Sequence of chain 2.A:
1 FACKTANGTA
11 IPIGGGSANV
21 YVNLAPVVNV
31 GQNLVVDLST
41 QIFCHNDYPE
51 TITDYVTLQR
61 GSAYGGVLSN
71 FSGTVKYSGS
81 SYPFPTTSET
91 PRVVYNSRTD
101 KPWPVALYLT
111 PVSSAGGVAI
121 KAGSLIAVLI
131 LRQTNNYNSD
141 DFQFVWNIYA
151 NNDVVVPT

This protein binds this small molecule.
Small molecule (SMILES): CC(=O)N[C@@H]1[C@@H](O)[C@H](O[C@@H]2O[C@H](CO)[C@@H](O[C@@H]3O[C@H](CO[C@H]4O[C@H](CO)[C@@H](O)[C@H](O)[C@@H]4O)[C@@H](O)[C@H](O[C@H]4O[C@H](CO)[C@@H](O)[C@H](O)[C@@H]4O)[C@@H]3O)[C@H](O)[C@H]2NC(C)=O)[C@@H](CO)O[C@H]1O

Binding-site contacts:
Ligand atom C3 contacts residue ASN135 of chain 2.A at 3.8 Å.
Ligand atom C5 contacts residue TYR137 of chain 2.A at 3.8 Å (hydrophobic).
Ligand atom C3 contacts residue TYR48 of chain 2.A at 3.5 Å (hydrophobic).
Ligand atom C6 contacts residue ASN46 of chain 2.A at 3.5 Å.
Ligand atom C3 contacts residue ASP140 of chain 2.A at 3.0 Å.
Ligand atom O2 contacts residue PHE1 of chain 2.A at 2.7 Å (h-bond).
Ligand atom C5 contacts residue PHE1 of chain 2.A at 3.7 Å (hydrophobic).
Ligand atom O3 contacts residue PHE142 of chain 2.A at 3.6 Å.
Ligand atom O3 contacts residue GLN133 of chain 2.A at 3.2 Å (h-bond).
Ligand atom O4 contacts residue ASN135 of chain 2.A at 2.6 Å (h-bond).
Ligand atom C5 contacts residue TYR48 of chain 2.A at 3.6 Å (hydrophobic).
Ligand atom O3 contacts residue ASN135 of chain 2.A at 3.6 Å.
Ligand atom C6 contacts residue THR51 of chain 2.A at 3.5 Å.
Ligand atom O5 contacts residue PHE1 of chain 2.A at 3.0 Å (h-bond).
Ligand atom C4 contacts residue ASP54 of chain 2.A at 3.4 Å.
Ligand atom O6 contacts residue ASP47 of chain 2.A at 3.1 Å (salt-bridge).
Ligand atom O6 contacts residue THR51 of chain 2.A at 2.5 Å (h-bond).
Ligand atom O6 contacts residue PHE1 of chain 2.A at 2.9 Å (h-bond).
Ligand atom C8 contacts residue THR51 of chain 2.A at 3.6 Å.
Ligand atom C1 contacts residue PHE1 of chain 2.A at 3.7 Å (hydrophobic).
Ligand atom O7 contacts residue TYR137 of chain 2.A at 3.7 Å.
Ligand atom C6 contacts residue PHE1 of chain 2.A at 3.9 Å (hydrophobic).
Ligand atom C4 contacts residue ASN135 of chain 2.A at 3.8 Å.
Ligand atom C6 contacts residue TYR48 of chain 2.A at 3.8 Å (hydrophobic).
Ligand atom C1 contacts residue TYR48 of chain 2.A at 3.8 Å (hydrophobic).
Ligand atom C2 contacts residue PHE1 of chain 2.A at 3.7 Å (hydrophobic).
Ligand atom C7 contacts residue THR51 of chain 2.A at 3.8 Å.
Ligand atom C6 contacts residue ASP54 of chain 2.A at 3.5 Å.
Ligand atom C2 contacts residue ASP140 of chain 2.A at 3.8 Å.
Ligand atom O4 contacts residue ILE52 of chain 2.A at 3.8 Å.
Ligand atom O4 contacts residue GLN133 of chain 2.A at 3.5 Å (h-bond).
Ligand atom O3 contacts residue ASP140 of chain 2.A at 2.7 Å (salt-bridge).
Ligand atom O4 contacts residue ILE13 of chain 2.A at 3.7 Å.
Ligand atom O6 contacts residue ASN46 of chain 2.A at 3.2 Å (h-bond).
Ligand atom C4 contacts residue PHE1 of chain 2.A at 3.8 Å (hydrophobic).
Ligand atom O2 contacts residue ILE13 of chain 2.A at 3.5 Å.
Ligand atom O6 contacts residue TYR48 of chain 2.A at 3.3 Å (h-bond).
Ligand atom O4 contacts residue ASP54 of chain 2.A at 2.7 Å (salt-bridge).
Ligand atom O6 contacts residue ASP54 of chain 2.A at 2.7 Å (salt-bridge).
Ligand atom C4 contacts residue GLN133 of chain 2.A at 3.7 Å.